Binding-site contacts:
Ligand atom C5 contacts residue BGC1 of chain 1.F at 3.9 Å.
Ligand atom O1 contacts residue LYS172 of chain 1.A at 3.6 Å.
Ligand atom C1 contacts residue TRP165 of chain 1.A at 4.2 Å (hydrophobic).
Ligand atom C6 contacts residue LYS172 of chain 1.A at 4.0 Å.
Ligand atom C6 contacts residue TRP282 of chain 1.A at 4.2 Å (hydrophobic).
Ligand atom O5 contacts residue LYS172 of chain 1.A at 3.0 Å (salt-bridge).
Ligand atom O6 contacts residue TYR201 of chain 1.A at 3.5 Å.
Ligand atom C1 contacts residue LYS172 of chain 1.A at 3.8 Å.
Ligand atom C4 contacts residue TRP165 of chain 1.A at 3.9 Å (hydrophobic).
Ligand atom O6 contacts residue LYS172 of chain 1.A at 3.2 Å (salt-bridge).
Ligand atom C4 contacts residue BGC1 of chain 1.F at 2.5 Å.
Ligand atom C3 contacts residue TRP165 of chain 1.A at 4.4 Å (hydrophobic).
Ligand atom C1 contacts residue ASP221 of chain 1.A at 4.3 Å.
Ligand atom O4 contacts residue BGC1 of chain 1.F at 2.8 Å (h-bond).
Ligand atom O5 contacts residue TRP165 of chain 1.A at 3.8 Å.
Ligand atom O5 contacts residue BGC1 of chain 1.F at 4.2 Å.
Ligand atom C3 contacts residue BGC1 of chain 1.F at 1.6 Å.
Ligand atom O5 contacts residue ASP221 of chain 1.A at 3.8 Å.
Ligand atom C6 contacts residue ASP221 of chain 1.A at 3.4 Å.
Ligand atom O2 contacts residue BGC1 of chain 1.F at 2.7 Å (h-bond).
Ligand atom O2 contacts residue TRP165 of chain 1.A at 3.9 Å.
Ligand atom O1 contacts residue TRP165 of chain 1.A at 4.1 Å.
Ligand atom C2 contacts residue TRP165 of chain 1.A at 3.7 Å (hydrophobic).
Ligand atom C6 contacts residue PHE147 of chain 1.A at 3.9 Å (hydrophobic).
Ligand atom O6 contacts residue ASP221 of chain 1.A at 2.7 Å (salt-bridge).
Ligand atom C5 contacts residue LYS172 of chain 1.A at 3.9 Å.
Ligand atom C2 contacts residue BGC1 of chain 1.F at 2.4 Å.
Ligand atom C1 contacts residue BGC1 of chain 1.F at 3.8 Å.
Ligand atom C4 contacts residue VAL149 of chain 1.A at 4.5 Å (hydrophobic).
Ligand atom C5 contacts residue ASP221 of chain 1.A at 3.3 Å.
Ligand atom C6 contacts residue TRP165 of chain 1.A at 4.2 Å (hydrophobic).
Ligand atom C5 contacts residue TRP165 of chain 1.A at 4.4 Å (hydrophobic).
Ligand atom O6 contacts residue PHE147 of chain 1.A at 4.0 Å.
Ligand atom O4 contacts residue VAL149 of chain 1.A at 4.1 Å.
Ligand atom O4 contacts residue TRP282 of chain 1.A at 3.6 Å.

A protein and the small-molecule ligand that binds it are described below.
Small molecule (SMILES): OC[C@H]1O[C@@H](O)[C@H](O)[C@@H](O)[C@@H]1O

Sequence of chain 1.A:
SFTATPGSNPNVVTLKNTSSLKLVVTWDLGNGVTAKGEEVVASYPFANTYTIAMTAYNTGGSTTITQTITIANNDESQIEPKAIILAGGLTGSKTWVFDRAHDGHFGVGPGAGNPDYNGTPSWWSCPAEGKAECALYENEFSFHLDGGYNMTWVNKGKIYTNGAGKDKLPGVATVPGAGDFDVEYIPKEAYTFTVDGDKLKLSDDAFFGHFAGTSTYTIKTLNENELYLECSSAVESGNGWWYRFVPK